Binding-site contacts:
Ligand atom C4 contacts residue ASN399 of chain 1.B at 4.3 Å.
Ligand atom C2 contacts residue ASN399 of chain 1.B at 2.4 Å.
Ligand atom O5 contacts residue ASN399 of chain 1.B at 2.4 Å (h-bond).
Ligand atom N2 contacts residue ASN399 of chain 1.B at 2.8 Å (h-bond).
Ligand atom C5 contacts residue ASN399 of chain 1.B at 3.7 Å.
Ligand atom C1 contacts residue ASN399 of chain 1.B at 1.5 Å.
Ligand atom O7 contacts residue ASN399 of chain 1.B at 3.4 Å (h-bond).
Ligand atom O6 contacts residue SER401 of chain 1.B at 3.6 Å.
Ligand atom C3 contacts residue ASN399 of chain 1.B at 3.8 Å.
Ligand atom C7 contacts residue ASN399 of chain 1.B at 3.3 Å.
Ligand atom C8 contacts residue ASN399 of chain 1.B at 4.4 Å.

Sequence of chain 1.B:
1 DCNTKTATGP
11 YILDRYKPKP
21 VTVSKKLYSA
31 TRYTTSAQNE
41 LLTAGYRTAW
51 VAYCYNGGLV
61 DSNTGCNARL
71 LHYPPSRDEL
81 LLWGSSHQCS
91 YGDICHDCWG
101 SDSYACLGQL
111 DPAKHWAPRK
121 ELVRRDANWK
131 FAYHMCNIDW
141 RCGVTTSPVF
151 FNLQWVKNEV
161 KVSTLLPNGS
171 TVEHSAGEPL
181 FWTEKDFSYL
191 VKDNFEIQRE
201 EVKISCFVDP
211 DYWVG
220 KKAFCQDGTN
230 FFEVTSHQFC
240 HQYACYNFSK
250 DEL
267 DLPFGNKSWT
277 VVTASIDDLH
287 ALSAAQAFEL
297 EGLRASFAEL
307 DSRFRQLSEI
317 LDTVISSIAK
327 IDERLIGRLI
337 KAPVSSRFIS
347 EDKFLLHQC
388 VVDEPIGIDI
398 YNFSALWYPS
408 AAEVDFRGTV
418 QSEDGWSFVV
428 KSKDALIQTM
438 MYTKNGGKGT

A protein and the small-molecule ligand that binds it are described below.
Small molecule (SMILES): CC(=O)N[C@H]1[C@H](O[C@H]2[C@H](O)[C@@H](NC(C)=O)CO[C@@H]2CO)O[C@H](CO)[C@@H](O)[C@@H]1O